Sequence of chain 1.A:
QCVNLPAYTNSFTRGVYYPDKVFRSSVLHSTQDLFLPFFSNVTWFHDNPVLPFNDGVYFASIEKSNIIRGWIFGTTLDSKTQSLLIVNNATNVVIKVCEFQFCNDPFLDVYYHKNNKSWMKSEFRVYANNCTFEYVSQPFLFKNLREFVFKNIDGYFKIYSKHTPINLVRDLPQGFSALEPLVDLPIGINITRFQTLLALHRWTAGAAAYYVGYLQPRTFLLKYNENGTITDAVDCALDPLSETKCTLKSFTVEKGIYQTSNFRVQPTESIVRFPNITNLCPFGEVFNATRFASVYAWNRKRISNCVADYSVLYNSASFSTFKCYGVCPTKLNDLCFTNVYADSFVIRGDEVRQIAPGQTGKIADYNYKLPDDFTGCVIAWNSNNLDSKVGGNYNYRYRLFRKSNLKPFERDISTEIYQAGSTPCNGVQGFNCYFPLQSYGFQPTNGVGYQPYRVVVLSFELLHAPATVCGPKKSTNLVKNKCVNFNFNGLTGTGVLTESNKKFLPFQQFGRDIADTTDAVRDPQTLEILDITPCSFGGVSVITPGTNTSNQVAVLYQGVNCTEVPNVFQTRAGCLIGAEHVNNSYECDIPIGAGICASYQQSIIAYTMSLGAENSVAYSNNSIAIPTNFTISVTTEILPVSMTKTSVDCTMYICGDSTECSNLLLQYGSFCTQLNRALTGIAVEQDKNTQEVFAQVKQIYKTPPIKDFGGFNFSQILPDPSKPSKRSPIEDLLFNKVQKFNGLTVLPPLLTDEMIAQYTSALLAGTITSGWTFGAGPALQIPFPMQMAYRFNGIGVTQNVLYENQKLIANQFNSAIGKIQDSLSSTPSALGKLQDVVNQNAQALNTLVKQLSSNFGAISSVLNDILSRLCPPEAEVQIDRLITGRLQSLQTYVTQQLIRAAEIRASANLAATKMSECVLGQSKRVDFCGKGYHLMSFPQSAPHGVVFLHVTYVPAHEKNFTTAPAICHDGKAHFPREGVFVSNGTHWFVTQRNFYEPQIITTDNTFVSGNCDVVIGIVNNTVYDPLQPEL

A protein and the small-molecule ligand that binds it are described below.
Small molecule (SMILES): CC(=O)N[C@@H]1[C@@H](O)[C@H](O)[C@@H](CO)O[C@H]1O

Binding-site contacts:
Ligand atom C3 contacts residue ASN282 of chain 1.A at 3.8 Å.
Ligand atom N2 contacts residue ASN282 of chain 1.A at 2.9 Å (h-bond).
Ligand atom C4 contacts residue ASN282 of chain 1.A at 4.3 Å.
Ligand atom C5 contacts residue ASN282 of chain 1.A at 3.7 Å.
Ligand atom C1 contacts residue ASN282 of chain 1.A at 1.5 Å.
Ligand atom O7 contacts residue ASN280 of chain 1.A at 3.8 Å.
Ligand atom C2 contacts residue ASN282 of chain 1.A at 2.5 Å.
Ligand atom C7 contacts residue ASN282 of chain 1.A at 3.5 Å.
Ligand atom C8 contacts residue ASN280 of chain 1.A at 3.2 Å.
Ligand atom C7 contacts residue ASN280 of chain 1.A at 3.6 Å.
Ligand atom N2 contacts residue ASN280 of chain 1.A at 4.4 Å.
Ligand atom O7 contacts residue ASN282 of chain 1.A at 3.7 Å.
Ligand atom O5 contacts residue ASN282 of chain 1.A at 2.4 Å (h-bond).